This protein binds this small molecule.
Small molecule (SMILES): CC(=O)N[C@@H]1[C@@H](O[C@@H]2O[C@H](CO)[C@H](O)[C@H](O)[C@H]2O)[C@H](O[C@@H]2O[C@@H](C)[C@@H](O)[C@@H](O)[C@@H]2O)[C@@H](CO)O[C@H]1O

Binding-site contacts:
Ligand atom O2 contacts residue HIS78 of chain 1.A at 2.8 Å (h-bond).
Ligand atom C2 contacts residue HIS78 of chain 1.A at 3.4 Å.
Ligand atom O3 contacts residue HIS77 of chain 1.A at 2.9 Å (h-bond).
Ligand atom O4 contacts residue GLN215 of chain 1.A at 2.8 Å (h-bond).
Ligand atom O4 contacts residue TYR123 of chain 1.A at 3.0 Å (h-bond).
Ligand atom O6 contacts residue ASP257 of chain 1.A at 2.5 Å (salt-bridge).
Ligand atom C3 contacts residue GLN215 of chain 1.A at 3.5 Å.
Ligand atom O4 contacts residue ASN171 of chain 1.A at 3.0 Å (h-bond).
Ligand atom C6 contacts residue ASP257 of chain 1.A at 3.2 Å.
Ligand atom O4 contacts residue GLY172 of chain 1.A at 3.3 Å (h-bond).
Ligand atom O3 contacts residue ALA173 of chain 1.A at 3.3 Å.
Ligand atom O6 contacts residue GLN215 of chain 1.A at 2.7 Å (h-bond).
Ligand atom C6 contacts residue ASP257 of chain 1.A at 3.5 Å.
Ligand atom C1 contacts residue ASN171 of chain 1.A at 3.2 Å.
Ligand atom O3 contacts residue GLY172 of chain 1.A at 3.0 Å (h-bond).
Ligand atom C4 contacts residue TRP211 of chain 1.A at 3.7 Å (hydrophobic).
Ligand atom C5 contacts residue TRP211 of chain 1.A at 3.4 Å (hydrophobic).
Ligand atom O4 contacts residue HIS77 of chain 1.A at 3.3 Å (h-bond).
Ligand atom O6 contacts residue TRP211 of chain 1.A at 3.1 Å (h-bond).
Ligand atom C5 contacts residue GLN215 of chain 1.A at 3.7 Å.
Ligand atom O5 contacts residue GLN215 of chain 1.A at 3.4 Å (h-bond).
Ligand atom O2 contacts residue TRP39 of chain 1.A at 2.9 Å (h-bond).
Ligand atom C6 contacts residue TRP211 of chain 1.A at 3.4 Å (hydrophobic).
Ligand atom O5 contacts residue ASN171 of chain 1.A at 2.6 Å (h-bond).
Ligand atom C3 contacts residue TRP211 of chain 1.A at 3.7 Å (hydrophobic).
Ligand atom C2 contacts residue ALA173 of chain 1.A at 3.5 Å (hydrophobic).
Ligand atom C6 contacts residue TRP169 of chain 1.A at 3.4 Å (hydrophobic).
Ligand atom O4 contacts residue PHE202 of chain 1.A at 3.6 Å.
Ligand atom O2 contacts residue GLY172 of chain 1.A at 3.6 Å.
Ligand atom C4 contacts residue GLN215 of chain 1.A at 3.4 Å.
Ligand atom O2 contacts residue ALA173 of chain 1.A at 3.5 Å (h-bond).
Ligand atom O4 contacts residue TRP169 of chain 1.A at 3.7 Å.
Ligand atom O3 contacts residue TRP39 of chain 1.A at 3.5 Å (h-bond).
Ligand atom C2 contacts residue ASN171 of chain 1.A at 3.4 Å.
Ligand atom O4 contacts residue HIS28 of chain 1.A at 2.6 Å (h-bond).
Ligand atom O2 contacts residue ALA173 of chain 1.A at 3.6 Å.
Ligand atom O4 contacts residue ASN171 of chain 1.A at 3.5 Å (h-bond).
Ligand atom C5 contacts residue ASN171 of chain 1.A at 3.6 Å.
Ligand atom C2 contacts residue ASN171 of chain 1.A at 3.5 Å.
Ligand atom C4 contacts residue HIS28 of chain 1.A at 3.4 Å.

Sequence of chain 1.A:
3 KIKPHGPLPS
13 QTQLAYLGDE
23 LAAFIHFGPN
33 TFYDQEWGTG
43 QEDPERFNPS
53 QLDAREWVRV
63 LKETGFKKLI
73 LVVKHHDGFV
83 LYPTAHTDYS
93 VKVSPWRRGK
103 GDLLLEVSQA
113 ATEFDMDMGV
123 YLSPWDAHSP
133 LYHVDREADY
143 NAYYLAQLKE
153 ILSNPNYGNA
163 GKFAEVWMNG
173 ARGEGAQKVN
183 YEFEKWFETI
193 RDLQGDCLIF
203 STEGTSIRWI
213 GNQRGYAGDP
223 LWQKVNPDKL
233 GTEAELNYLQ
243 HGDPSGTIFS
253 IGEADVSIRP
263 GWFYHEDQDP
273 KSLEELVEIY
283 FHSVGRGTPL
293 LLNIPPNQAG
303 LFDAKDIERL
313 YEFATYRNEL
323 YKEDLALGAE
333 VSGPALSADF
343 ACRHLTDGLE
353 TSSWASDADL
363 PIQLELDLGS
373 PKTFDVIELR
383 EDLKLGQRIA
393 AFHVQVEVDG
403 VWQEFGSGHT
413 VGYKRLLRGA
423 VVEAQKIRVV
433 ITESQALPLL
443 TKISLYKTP